The small molecule below binds the protein below.
Small molecule (SMILES): CC(=O)N[C@@H]1[C@@H](O)[C@H](O)[C@@H](CO)O[C@H]1O

Binding-site contacts:
Ligand atom O6 contacts residue ASN259 of chain 58.I at 4.5 Å.
Ligand atom C8 contacts residue ASN259 of chain 58.I at 4.4 Å.
Ligand atom C5 contacts residue ASN259 of chain 58.I at 3.6 Å.
Ligand atom O7 contacts residue ASN259 of chain 58.I at 2.8 Å (h-bond).
Ligand atom C4 contacts residue LYS115 of chain 58.H at 4.5 Å.
Ligand atom O5 contacts residue ASN259 of chain 58.I at 2.3 Å (h-bond).
Ligand atom C4 contacts residue ASN259 of chain 58.I at 4.1 Å.
Ligand atom C1 contacts residue ASN259 of chain 58.I at 1.4 Å.
Ligand atom C3 contacts residue ASN259 of chain 58.I at 3.8 Å.
Ligand atom C6 contacts residue LYS115 of chain 58.H at 4.3 Å.
Ligand atom O7 contacts residue LYS181 of chain 58.H at 4.1 Å.
Ligand atom N2 contacts residue ASN259 of chain 58.I at 3.0 Å (h-bond).
Ligand atom C7 contacts residue ASN259 of chain 58.I at 3.1 Å.
Ligand atom C2 contacts residue ASN259 of chain 58.I at 2.4 Å.
Ligand atom O5 contacts residue THR116 of chain 58.H at 4.3 Å.
Ligand atom O6 contacts residue LYS115 of chain 58.H at 3.7 Å.
Ligand atom O6 contacts residue THR116 of chain 58.H at 3.5 Å.
Ligand atom C8 contacts residue GLU198 of chain 58.B at 4.1 Å.

Sequence of chain 58.B:
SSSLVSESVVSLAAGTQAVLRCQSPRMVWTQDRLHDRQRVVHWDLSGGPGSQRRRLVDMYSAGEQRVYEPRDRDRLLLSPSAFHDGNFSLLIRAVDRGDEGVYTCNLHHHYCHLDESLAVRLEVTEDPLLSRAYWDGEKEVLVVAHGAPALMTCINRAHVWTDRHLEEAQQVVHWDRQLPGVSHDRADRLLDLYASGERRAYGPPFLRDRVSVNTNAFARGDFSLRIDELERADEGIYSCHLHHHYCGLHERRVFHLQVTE

Sequence of chain 58.H:
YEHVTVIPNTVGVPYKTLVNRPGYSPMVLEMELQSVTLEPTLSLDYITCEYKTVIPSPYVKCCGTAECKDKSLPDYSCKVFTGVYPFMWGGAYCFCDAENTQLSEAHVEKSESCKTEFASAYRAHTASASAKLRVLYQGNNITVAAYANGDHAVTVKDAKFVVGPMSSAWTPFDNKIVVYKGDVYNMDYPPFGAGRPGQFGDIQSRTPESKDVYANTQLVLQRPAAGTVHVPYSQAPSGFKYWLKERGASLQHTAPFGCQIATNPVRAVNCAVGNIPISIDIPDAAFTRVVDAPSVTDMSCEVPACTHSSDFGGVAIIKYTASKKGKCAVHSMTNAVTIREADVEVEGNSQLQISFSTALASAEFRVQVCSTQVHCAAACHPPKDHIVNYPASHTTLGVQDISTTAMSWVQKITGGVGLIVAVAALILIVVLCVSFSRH

Sequence of chain 58.I:
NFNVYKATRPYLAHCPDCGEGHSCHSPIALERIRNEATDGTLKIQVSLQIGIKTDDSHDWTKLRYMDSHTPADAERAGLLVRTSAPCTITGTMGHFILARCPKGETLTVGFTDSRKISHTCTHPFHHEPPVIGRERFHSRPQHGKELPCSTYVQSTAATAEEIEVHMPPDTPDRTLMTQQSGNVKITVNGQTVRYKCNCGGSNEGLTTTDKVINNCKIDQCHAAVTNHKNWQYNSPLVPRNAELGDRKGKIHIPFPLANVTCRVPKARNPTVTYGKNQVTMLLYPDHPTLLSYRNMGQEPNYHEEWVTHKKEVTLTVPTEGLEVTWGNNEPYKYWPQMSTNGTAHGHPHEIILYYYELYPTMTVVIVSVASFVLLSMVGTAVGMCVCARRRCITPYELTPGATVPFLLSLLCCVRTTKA